This small molecule binds to this protein.
Small molecule (SMILES): Cc1nc2cc(-c3ccn[nH]3)c(NC(=O)c3cccc(C(F)(F)F)n3)cc2n1C

Binding-site contacts:
Ligand atom C17 contacts residue MET31 of chain 1.D at 3.7 Å (hydrophobic).
Ligand atom O12 contacts residue MET31 of chain 1.D at 3.6 Å.
Ligand atom C15 contacts residue MET31 of chain 1.D at 3.7 Å (hydrophobic).
Ligand atom C8 contacts residue MET104 of chain 1.D at 3.6 Å (hydrophobic).
Ligand atom O12 contacts residue MET104 of chain 1.D at 3.2 Å (h-bond).
Ligand atom C5 contacts residue TYR101 of chain 1.D at 3.8 Å (hydrophobic).
Ligand atom C8 contacts residue VAL102 of chain 1.D at 3.4 Å (hydrophobic).
Ligand atom N23 contacts residue VAL39 of chain 1.D at 3.6 Å.
Ligand atom C29 contacts residue PRO105 of chain 1.D at 3.5 Å (hydrophobic).
Ligand atom C7 contacts residue TYR101 of chain 1.D at 3.3 Å (hydrophobic).
Ligand atom C6 contacts residue TYR101 of chain 1.D at 3.3 Å (hydrophobic).
Ligand atom C29 contacts residue MET104 of chain 1.D at 3.3 Å (hydrophobic).
Ligand atom C6 contacts residue LEU157 of chain 1.D at 3.8 Å (hydrophobic).
Ligand atom F4 contacts residue TYR101 of chain 1.D at 2.9 Å.
Ligand atom C9 contacts residue LEU157 of chain 1.D at 3.3 Å (hydrophobic).
Ligand atom F1 contacts residue LEU157 of chain 1.D at 3.7 Å.
Ligand atom C8 contacts residue ALA50 of chain 1.D at 3.6 Å (hydrophobic).
Ligand atom N28 contacts residue GLY107 of chain 1.D at 3.8 Å.
Ligand atom F3 contacts residue TYR101 of chain 1.D at 3.7 Å.
Ligand atom N10 contacts residue VAL39 of chain 1.D at 3.7 Å.
Ligand atom F3 contacts residue VAL39 of chain 1.D at 3.1 Å.
Ligand atom C2 contacts residue TYR101 of chain 1.D at 3.8 Å (hydrophobic).
Ligand atom F3 contacts residue LYS52 of chain 1.D at 3.5 Å.
Ligand atom N25 contacts residue MET31 of chain 1.D at 3.7 Å.
Ligand atom C11 contacts residue ALA50 of chain 1.D at 3.6 Å (hydrophobic).
Ligand atom C8 contacts residue LEU157 of chain 1.D at 3.6 Å (hydrophobic).
Ligand atom C7 contacts residue VAL102 of chain 1.D at 3.4 Å (hydrophobic).
Ligand atom F1 contacts residue SER167 of chain 1.D at 3.6 Å.
Ligand atom C17 contacts residue GLY107 of chain 1.D at 3.5 Å.
Ligand atom N10 contacts residue LEU157 of chain 1.D at 3.3 Å.
Ligand atom C15 contacts residue MET104 of chain 1.D at 3.6 Å (hydrophobic).
Ligand atom N24 contacts residue VAL39 of chain 1.D at 3.7 Å.
Ligand atom C5 contacts residue LEU157 of chain 1.D at 3.5 Å (hydrophobic).
Ligand atom O12 contacts residue ALA50 of chain 1.D at 3.5 Å.
Ligand atom C18 contacts residue MET31 of chain 1.D at 3.4 Å (hydrophobic).
Ligand atom C9 contacts residue ALA50 of chain 1.D at 3.4 Å (hydrophobic).
Ligand atom C16 contacts residue GLY107 of chain 1.D at 3.5 Å.
Ligand atom F4 contacts residue LYS52 of chain 1.D at 3.6 Å.
Ligand atom N13 contacts residue LEU157 of chain 1.D at 3.7 Å.
Ligand atom C29 contacts residue TYR103 of chain 1.D at 3.2 Å (hydrophobic).

Sequence of chain 1.D:
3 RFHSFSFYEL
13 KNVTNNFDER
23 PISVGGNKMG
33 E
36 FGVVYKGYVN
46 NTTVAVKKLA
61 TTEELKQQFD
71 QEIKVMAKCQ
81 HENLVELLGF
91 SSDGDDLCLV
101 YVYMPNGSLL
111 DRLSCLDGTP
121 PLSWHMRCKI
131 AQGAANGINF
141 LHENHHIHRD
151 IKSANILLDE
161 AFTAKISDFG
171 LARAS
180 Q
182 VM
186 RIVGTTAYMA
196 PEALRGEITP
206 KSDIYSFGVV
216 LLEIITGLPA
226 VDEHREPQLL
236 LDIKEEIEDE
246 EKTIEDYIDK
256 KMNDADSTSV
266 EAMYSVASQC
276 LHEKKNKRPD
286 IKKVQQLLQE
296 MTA